Sequence of chain 2.A:
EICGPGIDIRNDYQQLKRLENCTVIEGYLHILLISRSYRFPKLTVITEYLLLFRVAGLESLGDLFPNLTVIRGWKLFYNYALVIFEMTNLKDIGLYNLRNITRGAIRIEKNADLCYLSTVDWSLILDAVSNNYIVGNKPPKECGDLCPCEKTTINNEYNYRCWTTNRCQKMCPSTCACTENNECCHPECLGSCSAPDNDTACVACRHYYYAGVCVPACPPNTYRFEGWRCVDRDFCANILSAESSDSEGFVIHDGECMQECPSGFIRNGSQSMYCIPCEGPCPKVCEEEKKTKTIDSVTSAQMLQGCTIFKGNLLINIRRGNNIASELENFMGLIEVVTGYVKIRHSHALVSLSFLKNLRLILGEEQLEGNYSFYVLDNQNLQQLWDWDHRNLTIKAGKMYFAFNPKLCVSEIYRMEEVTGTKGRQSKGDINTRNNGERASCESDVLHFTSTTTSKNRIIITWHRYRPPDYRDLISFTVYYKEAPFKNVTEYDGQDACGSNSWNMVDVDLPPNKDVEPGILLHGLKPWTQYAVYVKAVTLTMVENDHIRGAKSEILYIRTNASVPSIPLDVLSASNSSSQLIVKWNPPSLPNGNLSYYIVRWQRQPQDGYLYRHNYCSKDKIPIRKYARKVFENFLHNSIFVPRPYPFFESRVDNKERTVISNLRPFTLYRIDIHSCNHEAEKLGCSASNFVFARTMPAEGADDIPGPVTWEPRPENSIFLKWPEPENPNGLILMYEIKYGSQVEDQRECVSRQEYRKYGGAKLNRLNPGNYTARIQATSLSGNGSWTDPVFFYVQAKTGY

Binding-site contacts:
Ligand atom C8 contacts residue ASN850 of chain 2.A at 4.5 Å.
Ligand atom C1 contacts residue ASN850 of chain 2.A at 1.4 Å.
Ligand atom C7 contacts residue ASN850 of chain 2.A at 3.6 Å.
Ligand atom C2 contacts residue ASN850 of chain 2.A at 2.5 Å.
Ligand atom O5 contacts residue ASN850 of chain 2.A at 2.4 Å (h-bond).
Ligand atom O7 contacts residue ASN850 of chain 2.A at 3.5 Å (h-bond).
Ligand atom C4 contacts residue ASN850 of chain 2.A at 4.2 Å.
Ligand atom C3 contacts residue ASN850 of chain 2.A at 3.8 Å.
Ligand atom N2 contacts residue ASN850 of chain 2.A at 2.9 Å (h-bond).
Ligand atom C5 contacts residue ASN850 of chain 2.A at 3.7 Å.

A small-molecule ligand and the protein it binds are described below.
Small molecule (SMILES): CC(=O)N[C@@H]1[C@@H](O)[C@H](O)[C@@H](CO)O[C@H]1O